Sequence of chain 1.D:
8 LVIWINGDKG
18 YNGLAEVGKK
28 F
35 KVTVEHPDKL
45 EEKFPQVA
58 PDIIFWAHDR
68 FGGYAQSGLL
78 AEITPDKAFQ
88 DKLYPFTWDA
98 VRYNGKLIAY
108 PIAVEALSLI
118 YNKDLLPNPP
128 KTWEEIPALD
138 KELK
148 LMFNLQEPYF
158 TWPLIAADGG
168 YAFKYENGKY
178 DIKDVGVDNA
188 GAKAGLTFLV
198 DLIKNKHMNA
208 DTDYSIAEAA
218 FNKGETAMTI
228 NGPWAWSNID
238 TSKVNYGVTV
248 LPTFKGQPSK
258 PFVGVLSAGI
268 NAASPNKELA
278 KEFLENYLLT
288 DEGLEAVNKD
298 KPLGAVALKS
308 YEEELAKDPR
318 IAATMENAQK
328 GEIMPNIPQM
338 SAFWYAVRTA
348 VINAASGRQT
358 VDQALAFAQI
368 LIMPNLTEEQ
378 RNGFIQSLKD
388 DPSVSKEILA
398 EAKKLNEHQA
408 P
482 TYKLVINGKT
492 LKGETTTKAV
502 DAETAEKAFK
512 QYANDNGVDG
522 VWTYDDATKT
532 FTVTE

This small molecule binds to this protein.
Small molecule (SMILES): OC[C@H]1O[C@H](O[C@H]2[C@H](O)[C@@H](O)[C@@H](O)O[C@@H]2CO)[C@H](O)[C@@H](O)[C@@H]1O

Binding-site contacts:
Ligand atom C6 contacts residue PRO155 of chain 1.D at 3.6 Å (hydrophobic).
Ligand atom O1 contacts residue ASP15 of chain 1.D at 3.5 Å (salt-bridge).
Ligand atom C6 contacts residue TYR156 of chain 1.D at 3.6 Å (hydrophobic).
Ligand atom C1 contacts residue LYS16 of chain 1.D at 3.6 Å.
Ligand atom O6 contacts residue GLU154 of chain 1.D at 2.9 Å (salt-bridge).
Ligand atom C4 contacts residue ARG67 of chain 1.D at 4.0 Å.
Ligand atom O6 contacts residue ARG345 of chain 1.D at 3.0 Å (salt-bridge).
Ligand atom O2 contacts residue ALA64 of chain 1.D at 3.3 Å.
Ligand atom C3 contacts residue ARG67 of chain 1.D at 3.9 Å.
Ligand atom O3 contacts residue ARG67 of chain 1.D at 2.6 Å (salt-bridge).
Ligand atom O4 contacts residue ARG67 of chain 1.D at 3.2 Å (salt-bridge).
Ligand atom O2 contacts residue TRP231 of chain 1.D at 4.0 Å.
Ligand atom O1 contacts residue ASN13 of chain 1.D at 2.9 Å (h-bond).
Ligand atom C1 contacts residue TYR156 of chain 1.D at 3.9 Å (hydrophobic).
Ligand atom C2 contacts residue ASP66 of chain 1.D at 3.3 Å.
Ligand atom C2 contacts residue LYS16 of chain 1.D at 3.8 Å.
Ligand atom C1 contacts residue ASP15 of chain 1.D at 3.6 Å.
Ligand atom O5 contacts residue ASP15 of chain 1.D at 4.1 Å.
Ligand atom C1 contacts residue TRP231 of chain 1.D at 4.0 Å (hydrophobic).
Ligand atom C3 contacts residue TRP63 of chain 1.D at 4.1 Å (hydrophobic).
Ligand atom C4 contacts residue TRP341 of chain 1.D at 3.7 Å (hydrophobic).
Ligand atom O3 contacts residue TRP341 of chain 1.D at 3.6 Å.
Ligand atom C6 contacts residue GLU154 of chain 1.D at 3.6 Å.
Ligand atom C5 contacts residue TYR156 of chain 1.D at 4.0 Å (hydrophobic).
Ligand atom C2 contacts residue TRP341 of chain 1.D at 4.0 Å (hydrophobic).
Ligand atom O2 contacts residue ASP66 of chain 1.D at 2.9 Å (salt-bridge).
Ligand atom O2 contacts residue LYS16 of chain 1.D at 2.8 Å (salt-bridge).
Ligand atom C1 contacts residue ASN13 of chain 1.D at 4.1 Å.
Ligand atom O2 contacts residue TRP63 of chain 1.D at 3.2 Å (h-bond).
Ligand atom C3 contacts residue ASP66 of chain 1.D at 3.7 Å.
Ligand atom O2 contacts residue GLU112 of chain 1.D at 3.8 Å.
Ligand atom C2 contacts residue TRP231 of chain 1.D at 3.9 Å (hydrophobic).
Ligand atom O1 contacts residue LYS16 of chain 1.D at 3.0 Å (salt-bridge).
Ligand atom O3 contacts residue ALA64 of chain 1.D at 3.5 Å.
Ligand atom O5 contacts residue TYR156 of chain 1.D at 3.3 Å.
Ligand atom C6 contacts residue TRP341 of chain 1.D at 4.0 Å (hydrophobic).
Ligand atom O3 contacts residue TRP63 of chain 1.D at 3.8 Å.
Ligand atom O6 contacts residue PRO155 of chain 1.D at 3.2 Å.
Ligand atom O4 contacts residue TRP63 of chain 1.D at 4.1 Å.
Ligand atom O3 contacts residue ASP66 of chain 1.D at 3.0 Å (salt-bridge).